Sequence of chain 1.A:
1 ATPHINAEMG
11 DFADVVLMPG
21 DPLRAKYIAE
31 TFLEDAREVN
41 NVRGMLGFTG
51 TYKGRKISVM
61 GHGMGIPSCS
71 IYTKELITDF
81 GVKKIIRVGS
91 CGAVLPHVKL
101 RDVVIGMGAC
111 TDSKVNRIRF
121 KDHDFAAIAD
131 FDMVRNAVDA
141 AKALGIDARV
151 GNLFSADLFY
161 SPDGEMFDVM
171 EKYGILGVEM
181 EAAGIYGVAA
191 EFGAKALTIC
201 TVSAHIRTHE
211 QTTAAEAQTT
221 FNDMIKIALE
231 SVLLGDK

Sequence of chain 1.D:
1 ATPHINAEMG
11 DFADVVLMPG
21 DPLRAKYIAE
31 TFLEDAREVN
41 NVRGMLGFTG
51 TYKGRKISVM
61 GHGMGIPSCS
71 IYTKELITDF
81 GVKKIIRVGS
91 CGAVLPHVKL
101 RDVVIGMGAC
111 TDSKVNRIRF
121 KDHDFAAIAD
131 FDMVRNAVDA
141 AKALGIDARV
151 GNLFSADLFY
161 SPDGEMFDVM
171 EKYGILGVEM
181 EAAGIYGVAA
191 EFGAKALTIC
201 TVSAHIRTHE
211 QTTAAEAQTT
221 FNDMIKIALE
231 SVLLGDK

A small-molecule ligand and the protein it binds are described below.
Small molecule (SMILES): Nc1ncnc2c([C@@H]3O[C@H](CO)[C@@H](O)[C@H]3O)n[nH]c12

Binding-site contacts:
Ligand atom N8 contacts residue SER90 of chain 1.A at 2.7 Å (h-bond).
Ligand atom C6 contacts residue PHE159 of chain 1.A at 3.6 Å (hydrophobic).
Ligand atom O4' contacts residue ARG43 of chain 1.D at 3.4 Å (salt-bridge).
Ligand atom C2' contacts residue PO41 of chain 1.H at 3.5 Å.
Ligand atom O5' contacts residue HIS4 of chain 1.D at 2.5 Å (h-bond).
Ligand atom N3 contacts residue VAL178 of chain 1.A at 3.5 Å (h-bond).
Ligand atom O2' contacts residue PO41 of chain 1.H at 3.2 Å (h-bond).
Ligand atom N7 contacts residue CYS91 of chain 1.A at 3.5 Å.
Ligand atom O2' contacts residue GLU179 of chain 1.A at 3.1 Å.
Ligand atom N1 contacts residue PHE159 of chain 1.A at 3.6 Å.
Ligand atom C4 contacts residue VAL178 of chain 1.A at 3.6 Å (hydrophobic).
Ligand atom C1' contacts residue SER90 of chain 1.A at 3.3 Å.
Ligand atom O3' contacts residue GLU181 of chain 1.A at 2.5 Å (salt-bridge).
Ligand atom N1 contacts residue VAL178 of chain 1.A at 3.4 Å (h-bond).
Ligand atom O5' contacts residue PHE159 of chain 1.A at 3.4 Å.
Ligand atom C5' contacts residue HIS4 of chain 1.D at 3.2 Å.
Ligand atom C5 contacts residue PHE159 of chain 1.A at 3.6 Å (hydrophobic).
Ligand atom C3' contacts residue GLU181 of chain 1.A at 3.5 Å.
Ligand atom N7 contacts residue SER203 of chain 1.A at 3.3 Å (h-bond).
Ligand atom C1' contacts residue PO41 of chain 1.H at 3.1 Å.
Ligand atom C2 contacts residue PHE159 of chain 1.A at 3.5 Å (hydrophobic).
Ligand atom C2 contacts residue VAL178 of chain 1.A at 3.4 Å (hydrophobic).
Ligand atom C6 contacts residue VAL178 of chain 1.A at 3.5 Å (hydrophobic).
Ligand atom C5 contacts residue GLY92 of chain 1.A at 3.6 Å.
Ligand atom C6 contacts residue GLY92 of chain 1.A at 3.5 Å.
Ligand atom O3' contacts residue PO41 of chain 1.H at 2.7 Å (h-bond).
Ligand atom C5' contacts residue PHE159 of chain 1.A at 3.6 Å (hydrophobic).
Ligand atom N7 contacts residue GLY92 of chain 1.A at 3.6 Å.
Ligand atom C9 contacts residue SER90 of chain 1.A at 3.3 Å.
Ligand atom O2' contacts residue ARG87 of chain 1.A at 3.2 Å (salt-bridge).
Ligand atom O2' contacts residue MET180 of chain 1.A at 2.9 Å (h-bond).
Ligand atom N8 contacts residue CYS91 of chain 1.A at 3.6 Å (h-bond).
Ligand atom N6 contacts residue GLY92 of chain 1.A at 3.2 Å.
Ligand atom O4' contacts residue PO41 of chain 1.H at 3.4 Å (h-bond).
Ligand atom O4' contacts residue SER90 of chain 1.A at 3.3 Å (h-bond).
Ligand atom N8 contacts residue SER203 of chain 1.A at 3.5 Å (h-bond).
Ligand atom N3 contacts residue GLU179 of chain 1.A at 3.5 Å.
Ligand atom C3' contacts residue MET180 of chain 1.A at 3.6 Å (hydrophobic).
Ligand atom O2' contacts residue GLU181 of chain 1.A at 2.6 Å (salt-bridge).
Ligand atom C5 contacts residue VAL178 of chain 1.A at 3.6 Å (hydrophobic).